Sequence of chain 1.A:
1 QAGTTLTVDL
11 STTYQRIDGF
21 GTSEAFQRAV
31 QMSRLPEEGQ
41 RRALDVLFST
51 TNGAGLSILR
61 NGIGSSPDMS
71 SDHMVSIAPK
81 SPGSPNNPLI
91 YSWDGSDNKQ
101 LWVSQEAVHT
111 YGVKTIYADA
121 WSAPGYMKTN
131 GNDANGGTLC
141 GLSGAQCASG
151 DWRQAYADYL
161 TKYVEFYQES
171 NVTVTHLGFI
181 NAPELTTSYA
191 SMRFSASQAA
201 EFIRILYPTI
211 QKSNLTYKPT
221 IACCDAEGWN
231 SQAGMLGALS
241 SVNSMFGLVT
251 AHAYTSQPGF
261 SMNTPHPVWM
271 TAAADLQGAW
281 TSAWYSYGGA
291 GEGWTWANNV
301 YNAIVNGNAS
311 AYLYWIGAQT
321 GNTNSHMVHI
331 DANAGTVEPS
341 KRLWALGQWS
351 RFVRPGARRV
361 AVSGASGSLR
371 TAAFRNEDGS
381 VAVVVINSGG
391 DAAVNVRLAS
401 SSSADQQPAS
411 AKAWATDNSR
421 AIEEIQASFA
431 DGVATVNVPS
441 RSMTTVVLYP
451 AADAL

A small-molecule ligand and the protein it binds are described below.
Small molecule (SMILES): O[C@@H]1[C@@H](O)[C@H](O[C@@H]2CO[C@@H](O)[C@H](O)[C@H]2O)OC[C@H]1O

Binding-site contacts:
Ligand atom O2 contacts residue ASN52 of chain 1.A at 4.3 Å.
Ligand atom O1 contacts residue TRP344 of chain 1.A at 4.0 Å.
Ligand atom O3 contacts residue ILE422 of chain 1.A at 4.3 Å.
Ligand atom C2 contacts residue ASN52 of chain 1.A at 4.2 Å.
Ligand atom C5 contacts residue ALA421 of chain 1.A at 3.4 Å (hydrophobic).
Ligand atom O4 contacts residue THR51 of chain 1.A at 4.3 Å.
Ligand atom O5 contacts residue TRP344 of chain 1.A at 3.9 Å.
Ligand atom O3 contacts residue TRP414 of chain 1.A at 2.9 Å (h-bond).
Ligand atom C4 contacts residue ASN52 of chain 1.A at 4.0 Å.
Ligand atom C1 contacts residue ILE422 of chain 1.A at 3.9 Å (hydrophobic).
Ligand atom O5 contacts residue ASN52 of chain 1.A at 3.2 Å (h-bond).
Ligand atom C3 contacts residue ILE422 of chain 1.A at 3.7 Å (hydrophobic).
Ligand atom C3 contacts residue THR51 of chain 1.A at 4.1 Å.
Ligand atom O3 contacts residue ARG351 of chain 1.A at 3.2 Å (salt-bridge).
Ligand atom C2 contacts residue THR51 of chain 1.A at 3.3 Å.
Ligand atom C3 contacts residue ASN52 of chain 1.A at 3.3 Å.
Ligand atom C5 contacts residue ASN52 of chain 1.A at 4.1 Å.
Ligand atom C4 contacts residue ALA421 of chain 1.A at 4.4 Å (hydrophobic).
Ligand atom C1 contacts residue THR51 of chain 1.A at 4.3 Å.
Ligand atom C2 contacts residue ILE422 of chain 1.A at 3.6 Å (hydrophobic).
Ligand atom O2 contacts residue ILE422 of chain 1.A at 2.8 Å (h-bond).
Ligand atom O4 contacts residue GLU424 of chain 1.A at 4.2 Å.
Ligand atom C3 contacts residue ARG351 of chain 1.A at 3.9 Å.
Ligand atom C1 contacts residue ASN52 of chain 1.A at 3.9 Å.
Ligand atom O2 contacts residue ARG351 of chain 1.A at 2.9 Å (salt-bridge).
Ligand atom O2 contacts residue TRP414 of chain 1.A at 4.4 Å.
Ligand atom O5 contacts residue ALA421 of chain 1.A at 3.8 Å.
Ligand atom C2 contacts residue ARG351 of chain 1.A at 3.5 Å.
Ligand atom O3 contacts residue THR51 of chain 1.A at 3.9 Å.
Ligand atom C5 contacts residue TRP344 of chain 1.A at 3.9 Å (hydrophobic).
Ligand atom C1 contacts residue TRP344 of chain 1.A at 3.7 Å (hydrophobic).
Ligand atom O3 contacts residue ASN52 of chain 1.A at 3.1 Å (h-bond).
Ligand atom O4 contacts residue ASN52 of chain 1.A at 3.6 Å.
Ligand atom O2 contacts residue THR51 of chain 1.A at 3.8 Å.
Ligand atom C3 contacts residue TRP414 of chain 1.A at 3.9 Å (hydrophobic).